The protein below binds the small molecule below.
Small molecule (SMILES): C/C1=C/C(=O)O[C@@H]2C[C@@H](CC[C@H](C)/C=C\CC1)O[C@@](O)([C@@H]1CSC(=O)N1)C2

Sequence of chain 1.B:
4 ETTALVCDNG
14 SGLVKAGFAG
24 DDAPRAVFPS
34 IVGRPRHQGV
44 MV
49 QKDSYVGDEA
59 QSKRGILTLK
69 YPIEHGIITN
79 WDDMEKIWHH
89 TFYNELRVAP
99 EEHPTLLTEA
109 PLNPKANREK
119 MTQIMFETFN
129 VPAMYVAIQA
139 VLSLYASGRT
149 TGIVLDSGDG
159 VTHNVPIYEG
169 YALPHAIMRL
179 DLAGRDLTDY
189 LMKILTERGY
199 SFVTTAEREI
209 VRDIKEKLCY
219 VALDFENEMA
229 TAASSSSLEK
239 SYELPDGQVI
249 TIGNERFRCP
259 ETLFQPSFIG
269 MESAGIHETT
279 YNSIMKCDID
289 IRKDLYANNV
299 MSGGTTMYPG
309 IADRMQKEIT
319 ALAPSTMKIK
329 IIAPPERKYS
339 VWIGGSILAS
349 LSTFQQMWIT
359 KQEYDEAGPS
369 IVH

Binding-site contacts:
Ligand atom S1 contacts residue THR186 of chain 1.B at 3.7 Å.
Ligand atom C5 contacts residue GLU207 of chain 1.B at 3.7 Å.
Ligand atom C15 contacts residue GLU207 of chain 1.B at 3.7 Å.
Ligand atom C17 contacts residue GLU207 of chain 1.B at 3.3 Å.
Ligand atom O5 contacts residue ASP157 of chain 1.B at 3.7 Å.
Ligand atom C3 contacts residue ARG210 of chain 1.B at 3.7 Å.
Ligand atom O5 contacts residue LYS213 of chain 1.B at 3.6 Å.
Ligand atom C14 contacts residue ASP157 of chain 1.B at 3.4 Å.
Ligand atom O4 contacts residue ARG210 of chain 1.B at 3.1 Å (salt-bridge).
Ligand atom C2 contacts residue ARG210 of chain 1.B at 3.4 Å.
Ligand atom C11 contacts residue TYR69 of chain 1.B at 3.6 Å (hydrophobic).
Ligand atom O4 contacts residue GLU207 of chain 1.B at 2.9 Å (salt-bridge).
Ligand atom O5 contacts residue GLY182 of chain 1.B at 3.7 Å.
Ligand atom N1 contacts residue ASP157 of chain 1.B at 2.7 Å (salt-bridge).
Ligand atom O5 contacts residue THR186 of chain 1.B at 2.5 Å (h-bond).
Ligand atom O3 contacts residue TYR69 of chain 1.B at 2.7 Å (h-bond).
Ligand atom C7 contacts residue GLN59 of chain 1.B at 3.3 Å.
Ligand atom C13 contacts residue GLY15 of chain 1.B at 3.5 Å.
Ligand atom C18 contacts residue ASP157 of chain 1.B at 3.6 Å.
Ligand atom C6 contacts residue GLN59 of chain 1.B at 3.5 Å.
Ligand atom C12 contacts residue GLY15 of chain 1.B at 3.1 Å.
Ligand atom C18 contacts residue ARG210 of chain 1.B at 3.6 Å.
Ligand atom C16 contacts residue ASP157 of chain 1.B at 3.7 Å.
Ligand atom C10 contacts residue ILE34 of chain 1.B at 3.6 Å (hydrophobic).
Ligand atom C10 contacts residue TYR69 of chain 1.B at 3.3 Å (hydrophobic).
Ligand atom O5 contacts residue ATP1 of chain 1.H at 3.7 Å.
Ligand atom S1 contacts residue GLU207 of chain 1.B at 3.7 Å.
Ligand atom C16 contacts residue TYR69 of chain 1.B at 3.7 Å (hydrophobic).
Ligand atom O5 contacts residue ARG183 of chain 1.B at 3.7 Å.
Ligand atom C8 contacts residue GLU207 of chain 1.B at 3.7 Å.
Ligand atom C18 contacts residue THR186 of chain 1.B at 3.5 Å.
Ligand atom S1 contacts residue ARG206 of chain 1.B at 3.6 Å.
Ligand atom C20 contacts residue GLN59 of chain 1.B at 3.7 Å.
Ligand atom C9 contacts residue TYR69 of chain 1.B at 3.5 Å (hydrophobic).
Ligand atom O5 contacts residue ARG210 of chain 1.B at 3.4 Å.
Ligand atom C19 contacts residue ARG210 of chain 1.B at 3.4 Å.
Ligand atom C17 contacts residue TYR69 of chain 1.B at 3.6 Å (hydrophobic).
Ligand atom O3 contacts residue GLU207 of chain 1.B at 3.7 Å.
Ligand atom C17 contacts residue ARG206 of chain 1.B at 3.7 Å.
Ligand atom C6 contacts residue PRO32 of chain 1.B at 3.6 Å (hydrophobic).